Sequence of chain 1.B:
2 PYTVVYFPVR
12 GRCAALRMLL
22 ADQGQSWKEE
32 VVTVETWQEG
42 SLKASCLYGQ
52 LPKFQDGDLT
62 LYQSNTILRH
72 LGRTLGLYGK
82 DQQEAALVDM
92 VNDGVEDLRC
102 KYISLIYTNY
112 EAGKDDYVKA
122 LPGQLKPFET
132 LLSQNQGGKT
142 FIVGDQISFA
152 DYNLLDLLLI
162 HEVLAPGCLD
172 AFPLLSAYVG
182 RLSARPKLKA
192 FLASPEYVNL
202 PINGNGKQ

A small-molecule ligand and the protein it binds are described below.
Small molecule (SMILES): Nc1c(S(=O)(=O)O)cc(Nc2ccc(Nc3nc(Cl)nc(Nc4ccccc4S(=O)(=O)O)n3)c(S(=O)(=O)O)c2)c2c1C(=O)c1ccccc1C2=O

Binding-site contacts:
Ligand atom O11 contacts residue TYR108 of chain 1.B at 3.3 Å.
Ligand atom C7 contacts residue PHE8 of chain 1.B at 3.8 Å (hydrophobic).
Ligand atom C4 contacts residue TYR108 of chain 1.B at 3.9 Å (hydrophobic).
Ligand atom SA contacts residue ARG13 of chain 1.B at 4.5 Å.
Ligand atom C6 contacts residue TYR7 of chain 1.B at 3.2 Å (hydrophobic).
Ligand atom NB contacts residue TYR108 of chain 1.B at 4.1 Å.
Ligand atom C8 contacts residue PHE8 of chain 1.B at 4.5 Å (hydrophobic).
Ligand atom C14 contacts residue ILE104 of chain 1.B at 4.1 Å (hydrophobic).
Ligand atom O4 contacts residue TYR7 of chain 1.B at 2.9 Å (h-bond).
Ligand atom C8 contacts residue GLY205 of chain 1.B at 3.4 Å.
Ligand atom C6 contacts residue TYR108 of chain 1.B at 3.9 Å (hydrophobic).
Ligand atom SA contacts residue ILE104 of chain 1.B at 4.2 Å.
Ligand atom N2 contacts residue ARG13 of chain 1.B at 3.1 Å (salt-bridge).
Ligand atom C6 contacts residue VAL10 of chain 1.B at 3.8 Å (hydrophobic).
Ligand atom C4 contacts residue TYR7 of chain 1.B at 3.8 Å (hydrophobic).
Ligand atom C7 contacts residue VAL10 of chain 1.B at 3.4 Å (hydrophobic).
Ligand atom O1A contacts residue ILE104 of chain 1.B at 3.2 Å.
Ligand atom C7 contacts residue TYR7 of chain 1.B at 4.2 Å (hydrophobic).
Ligand atom N2 contacts residue ILE104 of chain 1.B at 4.1 Å.
Ligand atom C7 contacts residue TYR108 of chain 1.B at 4.1 Å (hydrophobic).
Ligand atom O2A contacts residue GLN51 of chain 1.B at 4.4 Å.
Ligand atom C6 contacts residue PHE8 of chain 1.B at 3.9 Å (hydrophobic).
Ligand atom C11 contacts residue TYR108 of chain 1.B at 3.5 Å (hydrophobic).
Ligand atom C2 contacts residue ILE104 of chain 1.B at 4.2 Å (hydrophobic).
Ligand atom C8 contacts residue VAL10 of chain 1.B at 4.4 Å (hydrophobic).
Ligand atom C5 contacts residue TYR108 of chain 1.B at 3.4 Å (hydrophobic).
Ligand atom C13 contacts residue TYR108 of chain 1.B at 4.3 Å (hydrophobic).
Ligand atom C12 contacts residue TYR108 of chain 1.B at 3.9 Å (hydrophobic).
Ligand atom O4 contacts residue ARG13 of chain 1.B at 4.2 Å.
Ligand atom C5 contacts residue TYR7 of chain 1.B at 3.9 Å (hydrophobic).
Ligand atom C8 contacts residue TYR108 of chain 1.B at 4.0 Å (hydrophobic).
Ligand atom O2A contacts residue ARG13 of chain 1.B at 4.2 Å.
Ligand atom O1A contacts residue ARG13 of chain 1.B at 3.2 Å (salt-bridge).
Ligand atom C9 contacts residue GLY205 of chain 1.B at 3.7 Å.
Ligand atom C10 contacts residue TYR108 of chain 1.B at 3.2 Å (hydrophobic).
Ligand atom C7 contacts residue GLY205 of chain 1.B at 4.1 Å.
Ligand atom C9 contacts residue TYR108 of chain 1.B at 3.5 Å (hydrophobic).
Ligand atom C3 contacts residue TYR108 of chain 1.B at 4.3 Å (hydrophobic).
Ligand atom O3A contacts residue ILE104 of chain 1.B at 4.3 Å.
Ligand atom C1 contacts residue ILE104 of chain 1.B at 3.9 Å (hydrophobic).